Binding-site contacts:
Ligand atom C15 contacts residue HEM1 of chain 1.D at 4.0 Å.
Ligand atom C6 contacts residue PHE92 of chain 1.A at 4.1 Å (hydrophobic).
Ligand atom C21 contacts residue HEM1 of chain 1.D at 3.7 Å.
Ligand atom C20 contacts residue VAL291 of chain 1.A at 4.1 Å (hydrophobic).
Ligand atom C16 contacts residue ALA244 of chain 1.A at 3.7 Å (hydrophobic).
Ligand atom C2 contacts residue ALA243 of chain 1.A at 4.3 Å (hydrophobic).
Ligand atom C7 contacts residue PHE92 of chain 1.A at 4.0 Å (hydrophobic).
Ligand atom C6 contacts residue ALA240 of chain 1.A at 3.4 Å (hydrophobic).
Ligand atom O3 contacts residue GLN239 of chain 1.A at 3.4 Å (h-bond).
Ligand atom C7 contacts residue ALA240 of chain 1.A at 3.7 Å (hydrophobic).
Ligand atom C21 contacts residue LEU294 of chain 1.A at 4.1 Å (hydrophobic).
Ligand atom C18 contacts residue PHE92 of chain 1.A at 4.1 Å (hydrophobic).
Ligand atom C11 contacts residue PHE180 of chain 1.A at 4.2 Å (hydrophobic).
Ligand atom C18 contacts residue MET84 of chain 1.A at 4.2 Å (hydrophobic).
Ligand atom C12 contacts residue MET84 of chain 1.A at 4.1 Å (hydrophobic).
Ligand atom C16 contacts residue HEM1 of chain 1.D at 3.6 Å.
Ligand atom C3 contacts residue ALA243 of chain 1.A at 4.2 Å (hydrophobic).
Ligand atom O20 contacts residue VAL291 of chain 1.A at 3.9 Å.
Ligand atom C14 contacts residue ALA244 of chain 1.A at 3.9 Å (hydrophobic).
Ligand atom C12 contacts residue GLN398 of chain 1.A at 4.2 Å.
Ligand atom C15 contacts residue PHE92 of chain 1.A at 4.0 Å (hydrophobic).
Ligand atom C20 contacts residue GLN398 of chain 1.A at 4.0 Å.
Ligand atom C3 contacts residue GLN239 of chain 1.A at 4.3 Å.
Ligand atom O20 contacts residue THR248 of chain 1.A at 3.6 Å.
Ligand atom C19 contacts residue PHE179 of chain 1.A at 4.3 Å (hydrophobic).
Ligand atom C21 contacts residue VAL291 of chain 1.A at 3.5 Å (hydrophobic).
Ligand atom C2 contacts residue PHE179 of chain 1.A at 3.5 Å (hydrophobic).
Ligand atom C8 contacts residue PHE92 of chain 1.A at 4.1 Å (hydrophobic).
Ligand atom C17 contacts residue ALA244 of chain 1.A at 3.9 Å (hydrophobic).
Ligand atom C20 contacts residue THR248 of chain 1.A at 3.9 Å.
Ligand atom O20 contacts residue GLN398 of chain 1.A at 2.8 Å (h-bond).
Ligand atom C18 contacts residue LEU294 of chain 1.A at 3.8 Å (hydrophobic).
Ligand atom C15 contacts residue ALA244 of chain 1.A at 3.9 Å (hydrophobic).
Ligand atom C11 contacts residue MET84 of chain 1.A at 3.6 Å (hydrophobic).
Ligand atom C19 contacts residue GLY83 of chain 1.A at 3.9 Å.
Ligand atom C1 contacts residue ALA243 of chain 1.A at 3.8 Å (hydrophobic).
Ligand atom C4 contacts residue VAL87 of chain 1.A at 4.3 Å (hydrophobic).
Ligand atom C19 contacts residue MET84 of chain 1.A at 3.7 Å (hydrophobic).
Ligand atom C1 contacts residue PHE179 of chain 1.A at 3.7 Å (hydrophobic).
Ligand atom C5 contacts residue ALA240 of chain 1.A at 4.3 Å (hydrophobic).

This protein binds this small molecule.
Small molecule (SMILES): CC(=O)[C@H]1CC[C@H]2[C@@H]3CC=C4C[C@@H](O)CC[C@]4(C)[C@H]3CC[C@]12C

Sequence of chain 1.A:
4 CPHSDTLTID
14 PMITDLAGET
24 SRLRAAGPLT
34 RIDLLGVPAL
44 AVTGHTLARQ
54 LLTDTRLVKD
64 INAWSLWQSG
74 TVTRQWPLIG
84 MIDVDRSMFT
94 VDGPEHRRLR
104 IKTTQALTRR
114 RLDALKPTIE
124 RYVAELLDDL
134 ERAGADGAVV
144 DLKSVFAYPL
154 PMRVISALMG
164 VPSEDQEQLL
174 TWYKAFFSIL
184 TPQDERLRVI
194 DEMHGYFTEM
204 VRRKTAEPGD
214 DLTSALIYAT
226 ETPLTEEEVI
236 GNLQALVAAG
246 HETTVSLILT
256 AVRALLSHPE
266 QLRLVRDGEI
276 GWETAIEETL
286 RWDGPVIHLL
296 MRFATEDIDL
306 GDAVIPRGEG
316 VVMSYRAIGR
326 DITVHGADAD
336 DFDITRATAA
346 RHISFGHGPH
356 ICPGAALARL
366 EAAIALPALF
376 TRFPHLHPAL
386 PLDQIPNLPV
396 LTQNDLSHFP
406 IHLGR